Sequence of chain 2.B:
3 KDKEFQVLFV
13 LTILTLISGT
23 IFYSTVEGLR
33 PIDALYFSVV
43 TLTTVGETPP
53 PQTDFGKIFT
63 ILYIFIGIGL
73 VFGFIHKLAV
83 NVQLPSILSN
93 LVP

The small molecule below binds the protein below.
Small molecule (SMILES): NCC(=O)O

Binding-site contacts:
Ligand atom CA contacts residue SER88 of chain 2.B at 3.9 Å.
Ligand atom O contacts residue ILE68 of chain 4.B at 4.5 Å.
Ligand atom OXT contacts residue SER88 of chain 2.B at 3.8 Å.
Ligand atom C contacts residue SER88 of chain 2.B at 4.3 Å.
Ligand atom C contacts residue GLN85 of chain 2.B at 4.4 Å.
Ligand atom CA contacts residue GLN85 of chain 2.B at 3.9 Å.
Ligand atom O contacts residue GLN85 of chain 2.B at 4.4 Å.

Sequence of chain 4.B:
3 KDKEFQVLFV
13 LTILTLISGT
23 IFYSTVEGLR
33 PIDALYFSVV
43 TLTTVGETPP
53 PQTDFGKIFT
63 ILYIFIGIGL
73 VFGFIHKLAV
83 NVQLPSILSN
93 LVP